Sequence of chain 1.A:
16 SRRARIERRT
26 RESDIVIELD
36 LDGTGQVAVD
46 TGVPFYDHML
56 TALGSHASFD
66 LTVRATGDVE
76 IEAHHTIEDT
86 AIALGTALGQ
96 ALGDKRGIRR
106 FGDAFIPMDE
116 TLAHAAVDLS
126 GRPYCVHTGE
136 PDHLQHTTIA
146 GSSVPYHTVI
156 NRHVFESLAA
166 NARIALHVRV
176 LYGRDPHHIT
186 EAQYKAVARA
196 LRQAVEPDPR

Sequence of chain 10.A:
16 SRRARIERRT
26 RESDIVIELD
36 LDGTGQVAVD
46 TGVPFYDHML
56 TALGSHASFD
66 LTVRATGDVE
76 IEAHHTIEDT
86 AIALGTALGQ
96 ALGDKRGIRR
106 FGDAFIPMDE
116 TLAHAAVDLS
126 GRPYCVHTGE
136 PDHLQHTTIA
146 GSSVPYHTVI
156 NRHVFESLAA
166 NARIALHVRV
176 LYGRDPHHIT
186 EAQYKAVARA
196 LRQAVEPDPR

Binding-site contacts:
Ligand atom N7 contacts residue HIS79 of chain 15.A at 3.1 Å (h-bond).
Ligand atom C6 contacts residue HIS182 of chain 1.A at 3.5 Å.
Ligand atom C4 contacts residue MET113 of chain 1.A at 3.5 Å (hydrophobic).
Ligand atom N8 contacts residue GLU83 of chain 15.A at 3.5 Å (salt-bridge).
Ligand atom N7 contacts residue MET113 of chain 1.A at 3.5 Å.
Ligand atom C6 contacts residue HIS79 of chain 15.A at 3.1 Å.
Ligand atom N5 contacts residue HIS182 of chain 1.A at 3.2 Å (h-bond).
Ligand atom C2 contacts residue GLU186 of chain 1.A at 3.8 Å.
Ligand atom C2 contacts residue HIS80 of chain 15.A at 3.8 Å.
Ligand atom C9 contacts residue GLU83 of chain 15.A at 3.6 Å.
Ligand atom N8 contacts residue MN1 of chain 15.B at 3.4 Å.
Ligand atom C6 contacts residue GLU186 of chain 1.A at 4.1 Å.
Ligand atom C6 contacts residue MN1 of chain 1.C at 3.4 Å.
Ligand atom C6 contacts residue HIS80 of chain 15.A at 3.8 Å.
Ligand atom C6 contacts residue MN1 of chain 15.B at 3.3 Å.
Ligand atom N3 contacts residue GLU186 of chain 1.A at 3.0 Å (salt-bridge).
Ligand atom N3 contacts residue HIS80 of chain 15.A at 3.3 Å (h-bond).
Ligand atom N7 contacts residue GLU83 of chain 15.A at 3.1 Å (salt-bridge).
Ligand atom N5 contacts residue GLU186 of chain 1.A at 3.3 Å (salt-bridge).
Ligand atom N8 contacts residue MET113 of chain 1.A at 3.5 Å.
Ligand atom C1 contacts residue GLU27 of chain 15.A at 3.6 Å.
Ligand atom N5 contacts residue MET113 of chain 1.A at 3.6 Å.
Ligand atom C4 contacts residue GLU186 of chain 1.A at 4.0 Å.
Ligand atom N5 contacts residue MN1 of chain 1.C at 2.3 Å.
Ligand atom C1 contacts residue MN1 of chain 1.C at 4.2 Å.
Ligand atom C6 contacts residue HIS183 of chain 1.A at 3.8 Å.
Ligand atom C2 contacts residue MN1 of chain 1.C at 3.3 Å.
Ligand atom N3 contacts residue HIS53 of chain 1.A at 3.3 Å (h-bond).
Ligand atom C9 contacts residue MET113 of chain 1.A at 4.1 Å (hydrophobic).
Ligand atom C1 contacts residue HIS80 of chain 15.A at 3.9 Å.
Ligand atom C6 contacts residue MET113 of chain 1.A at 3.6 Å (hydrophobic).
Ligand atom C6 contacts residue GLU83 of chain 15.A at 4.0 Å.
Ligand atom C4 contacts residue HIS80 of chain 15.A at 3.6 Å.
Ligand atom C9 contacts residue ARG127 of chain 10.A at 3.4 Å.
Ligand atom N5 contacts residue HIS80 of chain 15.A at 3.0 Å (h-bond).
Ligand atom C9 contacts residue MN1 of chain 15.B at 3.8 Å.
Ligand atom C4 contacts residue MN1 of chain 1.C at 3.1 Å.
Ligand atom N7 contacts residue HIS183 of chain 1.A at 3.4 Å (h-bond).
Ligand atom N3 contacts residue MN1 of chain 1.C at 2.3 Å.
Ligand atom N7 contacts residue MN1 of chain 15.B at 2.4 Å.

Sequence of chain 15.A:
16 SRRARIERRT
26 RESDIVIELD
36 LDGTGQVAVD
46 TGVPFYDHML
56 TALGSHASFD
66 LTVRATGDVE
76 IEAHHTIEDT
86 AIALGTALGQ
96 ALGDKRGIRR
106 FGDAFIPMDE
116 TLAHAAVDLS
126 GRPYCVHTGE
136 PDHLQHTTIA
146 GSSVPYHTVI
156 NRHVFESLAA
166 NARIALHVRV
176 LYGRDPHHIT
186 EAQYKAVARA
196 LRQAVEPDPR

A protein and the small-molecule ligand that binds it are described below.
Small molecule (SMILES): C[C@H](N)c1ncnn1C